Sequence of chain 1.B:
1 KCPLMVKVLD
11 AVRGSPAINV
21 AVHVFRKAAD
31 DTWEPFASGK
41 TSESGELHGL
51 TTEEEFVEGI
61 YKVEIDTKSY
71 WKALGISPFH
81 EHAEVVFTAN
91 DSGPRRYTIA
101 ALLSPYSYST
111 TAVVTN

Sequence of chain 2.B:
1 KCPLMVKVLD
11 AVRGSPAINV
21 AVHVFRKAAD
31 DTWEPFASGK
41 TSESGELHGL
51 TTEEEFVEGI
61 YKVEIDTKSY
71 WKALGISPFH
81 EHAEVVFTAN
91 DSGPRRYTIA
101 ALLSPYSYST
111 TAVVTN

A small-molecule ligand and the protein it binds are described below.
Small molecule (SMILES): COc1cc(/C=C/C(=O)O)ccc1O

Binding-site contacts:
Ligand atom O1 contacts residue LEU9 of chain 1.B at 3.6 Å.
Ligand atom O1 contacts residue LYS7 of chain 2.B at 3.1 Å (salt-bridge).
Ligand atom C4 contacts residue LEU102 of chain 1.B at 3.8 Å (hydrophobic).
Ligand atom C3 contacts residue FER1 of chain 2.F at 0.6 Å.
Ligand atom C9 contacts residue LYS7 of chain 2.B at 3.3 Å.
Ligand atom C10 contacts residue FER1 of chain 2.F at 1.3 Å.
Ligand atom C5 contacts residue FER1 of chain 2.F at 1.0 Å.
Ligand atom C5 contacts residue THR111 of chain 1.B at 3.6 Å.
Ligand atom C9 contacts residue LYS7 of chain 1.B at 3.2 Å.
Ligand atom C1 contacts residue FER1 of chain 2.F at 1.0 Å.
Ligand atom O4 contacts residue SER109 of chain 1.B at 2.5 Å (h-bond).
Ligand atom C8 contacts residue FER1 of chain 2.F at 1.2 Å.
Ligand atom C7 contacts residue FER1 of chain 2.F at 1.1 Å.
Ligand atom C4 contacts residue LEU102 of chain 2.B at 3.6 Å (hydrophobic).
Ligand atom O4 contacts residue FER1 of chain 2.F at 1.6 Å (h-bond).
Ligand atom C3 contacts residue LEU102 of chain 1.B at 3.8 Å (hydrophobic).
Ligand atom O1 contacts residue LYS7 of chain 1.B at 3.0 Å (salt-bridge).
Ligand atom C5 contacts residue LEU102 of chain 1.B at 3.8 Å (hydrophobic).
Ligand atom C4 contacts residue SER109 of chain 1.B at 3.6 Å.
Ligand atom O2 contacts residue LEU9 of chain 2.B at 3.7 Å.
Ligand atom C10 contacts residue ALA100 of chain 2.B at 3.7 Å (hydrophobic).
Ligand atom C10 contacts residue THR110 of chain 2.B at 3.6 Å.
Ligand atom O2 contacts residue LYS7 of chain 1.B at 2.7 Å (salt-bridge).
Ligand atom O2 contacts residue LYS7 of chain 2.B at 2.8 Å (salt-bridge).
Ligand atom O3 contacts residue THR111 of chain 2.B at 3.7 Å.
Ligand atom C7 contacts residue LEU9 of chain 1.B at 3.5 Å (hydrophobic).
Ligand atom O2 contacts residue FER1 of chain 2.F at 0.7 Å (h-bond).
Ligand atom C9 contacts residue FER1 of chain 2.F at 0.8 Å.
Ligand atom C6 contacts residue FER1 of chain 2.F at 1.1 Å.
Ligand atom C10 contacts residue SER109 of chain 2.B at 3.1 Å.
Ligand atom C10 contacts residue THR111 of chain 2.B at 3.1 Å.
Ligand atom C8 contacts residue LEU9 of chain 2.B at 3.5 Å (hydrophobic).
Ligand atom O4 contacts residue LEU102 of chain 2.B at 3.2 Å.
Ligand atom C4 contacts residue FER1 of chain 2.F at 0.6 Å.
Ligand atom O3 contacts residue LEU102 of chain 2.B at 3.7 Å.
Ligand atom O3 contacts residue LEU102 of chain 1.B at 3.8 Å.
Ligand atom O3 contacts residue SER109 of chain 2.B at 3.0 Å (h-bond).
Ligand atom C2 contacts residue FER1 of chain 2.F at 1.0 Å.
Ligand atom O3 contacts residue FER1 of chain 2.F at 1.0 Å.
Ligand atom O1 contacts residue FER1 of chain 2.F at 0.7 Å (h-bond).